Sequence of chain 1.B:
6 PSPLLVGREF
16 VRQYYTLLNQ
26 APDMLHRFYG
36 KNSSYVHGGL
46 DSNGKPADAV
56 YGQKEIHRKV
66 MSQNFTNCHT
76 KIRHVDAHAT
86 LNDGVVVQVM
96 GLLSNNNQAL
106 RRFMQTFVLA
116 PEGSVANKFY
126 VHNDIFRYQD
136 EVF

The small molecule below binds the protein below.
Small molecule (SMILES): COCC[C@H](NC(=O)[C@@H](C)NC(=O)[C@@H](NC(=O)[C@@H](NC(=O)[C@@H](F)CC(C)(C)C)C(C)(C)O)[C@@H](C)c1ccccc1)C(=O)N(C)Cc1ccccc1

Binding-site contacts:
Ligand atom C13 contacts residue LYS123 of chain 1.B at 3.3 Å.
Ligand atom O5 contacts residue LYS123 of chain 1.B at 3.4 Å.
Ligand atom N4 contacts residue ARG32 of chain 1.B at 3.9 Å.
Ligand atom N2 contacts residue ASN122 of chain 1.B at 3.4 Å (h-bond).
Ligand atom C18 contacts residue PHE15 of chain 1.B at 3.5 Å (hydrophobic).
Ligand atom C36 contacts residue LEU22 of chain 1.B at 3.5 Å (hydrophobic).
Ligand atom C20 contacts residue LEU114 of chain 1.B at 4.0 Å (hydrophobic).
Ligand atom O2 contacts residue GLN18 of chain 1.B at 3.9 Å.
Ligand atom C1 contacts residue PHE124 of chain 1.B at 3.1 Å (hydrophobic).
Ligand atom C19 contacts residue VAL11 of chain 1.B at 3.5 Å (hydrophobic).
Ligand atom C27 contacts residue LYS123 of chain 1.B at 3.7 Å.
Ligand atom C21 contacts residue PHE124 of chain 1.B at 3.9 Å (hydrophobic).
Ligand atom C37 contacts residue ARG32 of chain 1.B at 3.6 Å.
Ligand atom C19 contacts residue PHE15 of chain 1.B at 3.7 Å (hydrophobic).
Ligand atom O3 contacts residue ASN122 of chain 1.B at 3.4 Å (h-bond).
Ligand atom C15 contacts residue PHE124 of chain 1.B at 3.7 Å (hydrophobic).
Ligand atom C24 contacts residue ARG32 of chain 1.B at 3.7 Å.
Ligand atom C23 contacts residue PHE124 of chain 1.B at 3.8 Å (hydrophobic).
Ligand atom C22 contacts residue PHE33 of chain 1.B at 3.9 Å (hydrophobic).
Ligand atom C37 contacts residue PHE33 of chain 1.B at 3.9 Å (hydrophobic).
Ligand atom C20 contacts residue VAL11 of chain 1.B at 4.0 Å (hydrophobic).
Ligand atom C38 contacts residue ARG32 of chain 1.B at 3.6 Å.
Ligand atom C17 contacts residue GLN18 of chain 1.B at 3.5 Å.
Ligand atom C22 contacts residue PHE124 of chain 1.B at 3.4 Å (hydrophobic).
Ligand atom O4 contacts residue PHE33 of chain 1.B at 3.4 Å.
Ligand atom C24 contacts residue PHE33 of chain 1.B at 3.7 Å (hydrophobic).
Ligand atom C24 contacts residue PHE124 of chain 1.B at 3.7 Å (hydrophobic).
Ligand atom C23 contacts residue ARG32 of chain 1.B at 3.7 Å.
Ligand atom C26 contacts residue LYS123 of chain 1.B at 3.6 Å.
Ligand atom O1 contacts residue LYS123 of chain 1.B at 3.1 Å.
Ligand atom O1 contacts residue PHE124 of chain 1.B at 3.0 Å (h-bond).
Ligand atom F1 contacts residue ASN122 of chain 1.B at 2.9 Å.
Ligand atom C16 contacts residue PHE15 of chain 1.B at 3.9 Å (hydrophobic).
Ligand atom C14 contacts residue PHE124 of chain 1.B at 3.9 Å (hydrophobic).
Ligand atom O3 contacts residue LYS123 of chain 1.B at 3.5 Å.
Ligand atom C5 contacts residue ASN122 of chain 1.B at 3.9 Å.
Ligand atom C15 contacts residue PHE15 of chain 1.B at 3.6 Å (hydrophobic).
Ligand atom C24 contacts residue TYR125 of chain 1.B at 3.6 Å (hydrophobic).
Ligand atom N3 contacts residue PHE124 of chain 1.B at 2.7 Å (h-bond).
Ligand atom C15 contacts residue PHE33 of chain 1.B at 3.5 Å (hydrophobic).